A small-molecule ligand and the protein it binds are described below.
Small molecule (SMILES): CC(=O)N[C@@H]1[C@@H](O)[C@H](O)[C@@H](CO)O[C@H]1O

Binding-site contacts:
Ligand atom C1 contacts residue ASN160 of chain 1.C at 1.4 Å.
Ligand atom O5 contacts residue TYR198 of chain 1.C at 2.7 Å (h-bond).
Ligand atom C2 contacts residue ASN160 of chain 1.C at 2.4 Å.
Ligand atom C7 contacts residue ASN160 of chain 1.C at 3.2 Å.
Ligand atom C2 contacts residue TYR198 of chain 1.C at 4.4 Å (hydrophobic).
Ligand atom C3 contacts residue ASN160 of chain 1.C at 3.7 Å.
Ligand atom C4 contacts residue TYR198 of chain 1.C at 4.5 Å (hydrophobic).
Ligand atom C4 contacts residue ASN160 of chain 1.C at 4.2 Å.
Ligand atom C1 contacts residue TYR198 of chain 1.C at 3.6 Å (hydrophobic).
Ligand atom O5 contacts residue ASN160 of chain 1.C at 2.4 Å (h-bond).
Ligand atom O7 contacts residue ASN160 of chain 1.C at 3.2 Å (h-bond).
Ligand atom C8 contacts residue ASN160 of chain 1.C at 3.6 Å.
Ligand atom C6 contacts residue TYR198 of chain 1.C at 3.5 Å (hydrophobic).
Ligand atom C5 contacts residue ASN160 of chain 1.C at 3.7 Å.
Ligand atom C5 contacts residue TYR198 of chain 1.C at 3.7 Å (hydrophobic).
Ligand atom N2 contacts residue ASN160 of chain 1.C at 2.8 Å (h-bond).

Sequence of chain 1.C:
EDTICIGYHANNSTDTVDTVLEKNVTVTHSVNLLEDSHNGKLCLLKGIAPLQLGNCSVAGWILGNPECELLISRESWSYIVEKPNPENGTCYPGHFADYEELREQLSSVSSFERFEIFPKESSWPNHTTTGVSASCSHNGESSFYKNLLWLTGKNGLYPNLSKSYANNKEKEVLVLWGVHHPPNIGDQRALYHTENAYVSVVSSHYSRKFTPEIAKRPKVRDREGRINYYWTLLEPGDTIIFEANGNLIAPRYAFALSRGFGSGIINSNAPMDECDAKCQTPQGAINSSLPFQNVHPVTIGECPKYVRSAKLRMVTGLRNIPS